This protein binds this small molecule.
Small molecule (SMILES): C[C@@H](C=O)NC(=O)[C@H](CC1=CN=C2C=CC=CC12)NC(=O)[C@H](COP(=O)(O)O)NC(=O)[C@H](CO)NC(=O)[C@@H]1CCCN1C(=O)[C@@H](N)CCCN=C(N)N

Sequence of chain 1.A:
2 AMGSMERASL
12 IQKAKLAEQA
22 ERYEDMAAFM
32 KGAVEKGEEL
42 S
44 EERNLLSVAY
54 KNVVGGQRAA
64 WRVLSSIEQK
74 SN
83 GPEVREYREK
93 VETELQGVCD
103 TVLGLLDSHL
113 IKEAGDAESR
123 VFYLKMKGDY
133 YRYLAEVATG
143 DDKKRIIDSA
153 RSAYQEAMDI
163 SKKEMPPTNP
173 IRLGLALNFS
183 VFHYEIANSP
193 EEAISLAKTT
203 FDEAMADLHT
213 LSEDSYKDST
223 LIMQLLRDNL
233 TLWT

Binding-site contacts:
Ligand atom C contacts residue ASN231 of chain 1.A at 3.8 Å.
Ligand atom O1P contacts residue ARG134 of chain 1.A at 2.8 Å (salt-bridge).
Ligand atom CD1 contacts residue UG21 of chain 1.C at 3.8 Å.
Ligand atom O3P contacts residue TYR135 of chain 1.A at 2.5 Å (h-bond).
Ligand atom O contacts residue LEU179 of chain 1.A at 3.4 Å.
Ligand atom CZ3 contacts residue UG21 of chain 1.C at 3.5 Å.
Ligand atom CA contacts residue ASN231 of chain 1.A at 3.7 Å.
Ligand atom NE1 contacts residue UG21 of chain 1.C at 3.6 Å.
Ligand atom CH2 contacts residue UG21 of chain 1.C at 3.4 Å.
Ligand atom N contacts residue GLU187 of chain 1.A at 3.8 Å.
Ligand atom CD2 contacts residue UG21 of chain 1.C at 3.5 Å.
Ligand atom CB contacts residue ASN231 of chain 1.A at 3.6 Å.
Ligand atom N contacts residue LEU179 of chain 1.A at 3.4 Å.
Ligand atom CB contacts residue ASN231 of chain 1.A at 3.7 Å.
Ligand atom P contacts residue TYR135 of chain 1.A at 3.7 Å.
Ligand atom O contacts residue VAL183 of chain 1.A at 3.4 Å.
Ligand atom CZ2 contacts residue UG21 of chain 1.C at 3.2 Å.
Ligand atom CA contacts residue ASN180 of chain 1.A at 3.4 Å.
Ligand atom CD contacts residue LEU234 of chain 1.A at 3.7 Å (hydrophobic).
Ligand atom P contacts residue ARG134 of chain 1.A at 3.9 Å.
Ligand atom O1P contacts residue ARG61 of chain 1.A at 3.0 Å (salt-bridge).
Ligand atom C contacts residue ASN180 of chain 1.A at 3.5 Å.
Ligand atom CB contacts residue ASN180 of chain 1.A at 3.8 Å.
Ligand atom CD contacts residue GLU187 of chain 1.A at 3.2 Å.
Ligand atom CA contacts residue ASN231 of chain 1.A at 3.7 Å.
Ligand atom N contacts residue ASN231 of chain 1.A at 2.9 Å (h-bond).
Ligand atom N contacts residue ASN180 of chain 1.A at 2.8 Å (h-bond).
Ligand atom CE2 contacts residue UG21 of chain 1.C at 3.7 Å.
Ligand atom CG contacts residue GLU187 of chain 1.A at 3.5 Å.
Ligand atom O2P contacts residue ARG61 of chain 1.A at 2.7 Å (salt-bridge).
Ligand atom O contacts residue ASN231 of chain 1.A at 2.8 Å (h-bond).
Ligand atom O3P contacts residue ARG134 of chain 1.A at 2.9 Å (salt-bridge).
Ligand atom CB contacts residue ASN180 of chain 1.A at 3.4 Å.
Ligand atom C contacts residue ASN231 of chain 1.A at 3.8 Å.
Ligand atom C contacts residue LEU179 of chain 1.A at 3.6 Å (hydrophobic).
Ligand atom CE3 contacts residue UG21 of chain 1.C at 3.6 Å.
Ligand atom P contacts residue ARG61 of chain 1.A at 3.7 Å.
Ligand atom CA contacts residue LEU179 of chain 1.A at 3.7 Å (hydrophobic).
Ligand atom CB contacts residue TRP235 of chain 1.A at 3.7 Å (hydrophobic).
Ligand atom CA contacts residue ASN180 of chain 1.A at 3.8 Å.